Binding-site contacts:
Ligand atom OA2 contacts residue GAR1 of chain 1.D at 2.8 Å (h-bond).
Ligand atom O4 contacts residue LEU143 of chain 1.A at 3.4 Å.
Ligand atom OA1 contacts residue ASP144 of chain 1.A at 2.6 Å (salt-bridge).
Ligand atom C14 contacts residue GAR1 of chain 1.D at 3.3 Å.
Ligand atom CA1 contacts residue GAR1 of chain 1.D at 3.2 Å.
Ligand atom C11 contacts residue ILE91 of chain 1.A at 3.5 Å (hydrophobic).
Ligand atom C9 contacts residue GAR1 of chain 1.D at 3.3 Å.
Ligand atom OE2 contacts residue ARG64 of chain 1.A at 3.2 Å (salt-bridge).
Ligand atom OT contacts residue LEU118 of chain 1.A at 3.4 Å.
Ligand atom C15 contacts residue GAR1 of chain 1.D at 3.0 Å.
Ligand atom OE1 contacts residue ARG90 of chain 1.A at 3.1 Å.
Ligand atom CG contacts residue ILE91 of chain 1.A at 3.7 Å (hydrophobic).
Ligand atom NA2 contacts residue LEU92 of chain 1.A at 2.7 Å (h-bond).
Ligand atom OA1 contacts residue HIS108 of chain 1.A at 2.4 Å (h-bond).
Ligand atom C9 contacts residue ASN106 of chain 1.A at 3.3 Å.
Ligand atom NA2 contacts residue VAL97 of chain 1.A at 3.2 Å.
Ligand atom C7 contacts residue PHE88 of chain 1.A at 3.6 Å (hydrophobic).
Ligand atom C17 contacts residue ILE91 of chain 1.A at 3.5 Å (hydrophobic).
Ligand atom OE1 contacts residue ARG64 of chain 1.A at 3.1 Å (salt-bridge).
Ligand atom O4 contacts residue GLU142 of chain 1.A at 3.4 Å (salt-bridge).
Ligand atom N3 contacts residue THR140 of chain 1.A at 2.9 Å (h-bond).
Ligand atom CA1 contacts residue ASP144 of chain 1.A at 3.4 Å.
Ligand atom CA1 contacts residue HIS108 of chain 1.A at 3.1 Å.
Ligand atom N1 contacts residue LEU92 of chain 1.A at 3.0 Å (h-bond).
Ligand atom C10 contacts residue ASP144 of chain 1.A at 3.4 Å.
Ligand atom C4 contacts residue VAL139 of chain 1.A at 3.7 Å (hydrophobic).
Ligand atom O4 contacts residue ASP144 of chain 1.A at 2.7 Å (salt-bridge).
Ligand atom O4 contacts residue THR140 of chain 1.A at 3.6 Å.
Ligand atom N contacts residue MET89 of chain 1.A at 3.5 Å (h-bond).
Ligand atom C8 contacts residue ARG90 of chain 1.A at 3.1 Å.
Ligand atom OA2 contacts residue HIS108 of chain 1.A at 3.0 Å (h-bond).
Ligand atom C12 contacts residue LEU118 of chain 1.A at 3.6 Å (hydrophobic).
Ligand atom C10 contacts residue GAR1 of chain 1.D at 3.2 Å.
Ligand atom OE1 contacts residue ILE91 of chain 1.A at 2.7 Å (h-bond).
Ligand atom N3 contacts residue VAL139 of chain 1.A at 3.5 Å.
Ligand atom C2 contacts residue LEU92 of chain 1.A at 3.7 Å (hydrophobic).
Ligand atom OA1 contacts residue ASN106 of chain 1.A at 3.2 Å (h-bond).
Ligand atom C7 contacts residue ARG90 of chain 1.A at 3.5 Å.
Ligand atom C15 contacts residue PHE88 of chain 1.A at 3.6 Å (hydrophobic).
Ligand atom CD contacts residue ARG64 of chain 1.A at 3.2 Å.

This protein binds this small molecule.
Small molecule (SMILES): Nc1nc(O)c2cc(C[C@@H](C(=O)O)c3ccc(C(=O)N[C@@H](CCC(=O)O)C(=O)O)cc3)ccc2n1

Sequence of chain 1.A:
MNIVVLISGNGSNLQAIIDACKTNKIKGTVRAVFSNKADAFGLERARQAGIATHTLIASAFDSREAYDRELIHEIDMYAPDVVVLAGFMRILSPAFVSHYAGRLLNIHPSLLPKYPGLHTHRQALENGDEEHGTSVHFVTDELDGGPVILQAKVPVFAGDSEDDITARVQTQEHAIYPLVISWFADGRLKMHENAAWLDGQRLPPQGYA